Sequence of chain 1.A:
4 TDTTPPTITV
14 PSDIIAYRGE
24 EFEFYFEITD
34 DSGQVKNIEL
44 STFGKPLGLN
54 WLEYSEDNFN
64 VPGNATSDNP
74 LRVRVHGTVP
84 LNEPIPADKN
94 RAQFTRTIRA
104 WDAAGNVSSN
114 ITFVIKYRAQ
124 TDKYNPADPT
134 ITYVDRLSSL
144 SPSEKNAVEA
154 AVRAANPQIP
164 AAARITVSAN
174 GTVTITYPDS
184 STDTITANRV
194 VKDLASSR

Binding-site contacts:
Ligand atom C9 contacts residue PHE97 of chain 1.A at 3.8 Å (hydrophobic).
Ligand atom C10 contacts residue GLN96 of chain 1.A at 4.2 Å.
Ligand atom O8 contacts residue PHE97 of chain 1.A at 4.0 Å.
Ligand atom N5 contacts residue GLN96 of chain 1.A at 3.0 Å (h-bond).
Ligand atom O11 contacts residue ALA95 of chain 1.A at 3.7 Å.
Ligand atom O1A contacts residue PHE97 of chain 1.A at 3.6 Å.
Ligand atom C4 contacts residue GLN96 of chain 1.A at 3.5 Å.
Ligand atom O11 contacts residue PHE97 of chain 1.A at 4.1 Å.
Ligand atom C1 contacts residue GLN96 of chain 1.A at 3.9 Å.
Ligand atom O11 contacts residue GLN96 of chain 1.A at 3.4 Å (h-bond).
Ligand atom O1A contacts residue THR98 of chain 1.A at 2.8 Å (h-bond).
Ligand atom O11 contacts residue TYR120 of chain 1.A at 2.6 Å (h-bond).
Ligand atom O4 contacts residue ARG94 of chain 1.A at 2.6 Å (salt-bridge).
Ligand atom O11 contacts residue ARG94 of chain 1.A at 3.4 Å (salt-bridge).
Ligand atom C4 contacts residue ARG94 of chain 1.A at 3.3 Å.
Ligand atom C5 contacts residue GLN96 of chain 1.A at 3.5 Å.
Ligand atom C7 contacts residue GLN96 of chain 1.A at 4.2 Å.
Ligand atom O1A contacts residue ARG99 of chain 1.A at 4.3 Å.
Ligand atom O6 contacts residue PHE46 of chain 1.A at 4.0 Å.
Ligand atom C8 contacts residue PHE97 of chain 1.A at 4.3 Å (hydrophobic).
Ligand atom C6 contacts residue GLN96 of chain 1.A at 3.4 Å.
Ligand atom C5 contacts residue ARG94 of chain 1.A at 3.8 Å.
Ligand atom O1A contacts residue GLN96 of chain 1.A at 3.7 Å.
Ligand atom C1 contacts residue THR98 of chain 1.A at 3.5 Å.
Ligand atom O1B contacts residue GLN96 of chain 1.A at 3.5 Å (h-bond).
Ligand atom C11 contacts residue TYR120 of chain 1.A at 3.3 Å (hydrophobic).
Ligand atom O8 contacts residue GLN96 of chain 1.A at 4.3 Å.
Ligand atom O1B contacts residue THR98 of chain 1.A at 2.7 Å (h-bond).
Ligand atom O8 contacts residue THR98 of chain 1.A at 4.2 Å.
Ligand atom C10 contacts residue ARG94 of chain 1.A at 3.2 Å.
Ligand atom O9 contacts residue ARG99 of chain 1.A at 3.1 Å (salt-bridge).
Ligand atom O10 contacts residue ARG94 of chain 1.A at 3.9 Å.
Ligand atom O6 contacts residue THR98 of chain 1.A at 4.1 Å.
Ligand atom C6 contacts residue PHE46 of chain 1.A at 4.0 Å (hydrophobic).
Ligand atom N5 contacts residue ARG94 of chain 1.A at 3.0 Å (salt-bridge).
Ligand atom O8 contacts residue ARG99 of chain 1.A at 3.1 Å (salt-bridge).
Ligand atom C9 contacts residue ARG99 of chain 1.A at 3.7 Å.
Ligand atom C11 contacts residue ARG94 of chain 1.A at 3.4 Å.
Ligand atom C5 contacts residue PHE46 of chain 1.A at 4.1 Å (hydrophobic).
Ligand atom C8 contacts residue ARG99 of chain 1.A at 4.1 Å.

The protein below binds the small molecule below.
Small molecule (SMILES): CO[C@@H]1O[C@H](CO)[C@H](O)[C@H](O[C@]2(C(=O)O)C[C@H](O)[C@@H](NC(=O)CO)[C@H]([C@H](O)[C@H](O)CO)O2)[C@H]1O